Binding-site contacts:
Ligand atom C4 contacts residue HIS135 of chain 1.A at 3.8 Å.
Ligand atom C6' contacts residue TRP44 of chain 1.A at 3.4 Å (hydrophobic).
Ligand atom C5A contacts residue HIS135 of chain 1.A at 3.5 Å.
Ligand atom C4' contacts residue GLY139 of chain 1.A at 3.8 Å.
Ligand atom C4 contacts residue GLU94 of chain 1.A at 3.4 Å.
Ligand atom N4' contacts residue ALA138 of chain 1.A at 3.7 Å.
Ligand atom N4' contacts residue GLY139 of chain 1.A at 3.5 Å (h-bond).
Ligand atom C5 contacts residue TRP44 of chain 1.A at 3.4 Å (hydrophobic).
Ligand atom C6' contacts residue TRP143 of chain 1.A at 3.4 Å (hydrophobic).
Ligand atom O5G contacts residue TRP44 of chain 1.A at 3.7 Å.
Ligand atom C5B contacts residue GLU48 of chain 1.A at 3.1 Å.
Ligand atom C35 contacts residue TRP143 of chain 1.A at 3.5 Å (hydrophobic).
Ligand atom S1 contacts residue TRP44 of chain 1.A at 3.5 Å.
Ligand atom C35 contacts residue GLU94 of chain 1.A at 3.1 Å.
Ligand atom C4' contacts residue HIS135 of chain 1.A at 3.6 Å.
Ligand atom N4' contacts residue GLU94 of chain 1.A at 2.9 Å (salt-bridge).
Ligand atom C4' contacts residue ASN161 of chain 1.A at 3.6 Å.
Ligand atom C2 contacts residue TRP44 of chain 1.A at 3.5 Å (hydrophobic).
Ligand atom N1' contacts residue TRP143 of chain 1.A at 3.6 Å.
Ligand atom C5B contacts residue ILE46 of chain 1.A at 3.6 Å (hydrophobic).
Ligand atom C5' contacts residue TRP143 of chain 1.A at 3.4 Å (hydrophobic).
Ligand atom C2A contacts residue TYR156 of chain 1.A at 3.5 Å (hydrophobic).
Ligand atom C3 contacts residue TRP44 of chain 1.A at 3.4 Å (hydrophobic).
Ligand atom C5 contacts residue HIS135 of chain 1.A at 3.3 Å.
Ligand atom C2 contacts residue HIS135 of chain 1.A at 3.8 Å.
Ligand atom C4 contacts residue TRP44 of chain 1.A at 3.3 Å (hydrophobic).
Ligand atom C4A contacts residue TYR95 of chain 1.A at 3.5 Å (hydrophobic).
Ligand atom C2' contacts residue TRP143 of chain 1.A at 3.6 Å (hydrophobic).
Ligand atom N4' contacts residue HIS135 of chain 1.A at 2.5 Å (h-bond).
Ligand atom S1 contacts residue HIS135 of chain 1.A at 3.5 Å (h-bond).
Ligand atom C4A contacts residue TRP44 of chain 1.A at 3.5 Å (hydrophobic).
Ligand atom C3 contacts residue GLU94 of chain 1.A at 3.1 Å.
Ligand atom N3' contacts residue TRP143 of chain 1.A at 3.7 Å.
Ligand atom C4' contacts residue TRP143 of chain 1.A at 3.5 Å (hydrophobic).
Ligand atom N3' contacts residue ASN161 of chain 1.A at 3.0 Å (h-bond).
Ligand atom N4' contacts residue ASN161 of chain 1.A at 3.6 Å (h-bond).
Ligand atom N3' contacts residue GLY139 of chain 1.A at 3.1 Å.
Ligand atom N1' contacts residue TRP44 of chain 1.A at 3.7 Å.
Ligand atom C4A contacts residue GLU94 of chain 1.A at 3.5 Å.
Ligand atom C2 contacts residue ASN161 of chain 1.A at 3.6 Å.

Sequence of chain 1.A:
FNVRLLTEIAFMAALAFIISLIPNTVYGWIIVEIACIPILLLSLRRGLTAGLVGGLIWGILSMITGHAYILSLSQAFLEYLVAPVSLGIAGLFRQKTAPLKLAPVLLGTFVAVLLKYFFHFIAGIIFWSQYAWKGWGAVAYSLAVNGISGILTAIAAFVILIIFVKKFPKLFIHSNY

A protein and the small-molecule ligand that binds it are described below.
Small molecule (SMILES): Cc1ncc(Cc2csc(CCO)c2C)c(N)n1